This protein binds this small molecule.
Small molecule (SMILES): CC(C)(c1ccc(O)cc1)c1ccc(O)cc1

Sequence of chain 1.D:
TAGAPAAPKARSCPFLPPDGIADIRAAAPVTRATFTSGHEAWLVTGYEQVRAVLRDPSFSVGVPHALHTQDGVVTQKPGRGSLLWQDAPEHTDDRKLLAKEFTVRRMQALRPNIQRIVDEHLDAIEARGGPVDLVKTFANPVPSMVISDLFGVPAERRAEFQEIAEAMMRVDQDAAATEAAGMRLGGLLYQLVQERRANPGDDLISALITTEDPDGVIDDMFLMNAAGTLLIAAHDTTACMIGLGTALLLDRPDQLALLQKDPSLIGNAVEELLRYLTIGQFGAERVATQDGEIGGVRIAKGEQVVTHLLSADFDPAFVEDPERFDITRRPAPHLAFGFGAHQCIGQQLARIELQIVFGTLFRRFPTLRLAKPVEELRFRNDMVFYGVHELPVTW

Binding-site contacts:
Ligand atom C7 contacts residue PRO82 of chain 1.D at 3.7 Å (hydrophobic).
Ligand atom C6 contacts residue ALA180 of chain 1.D at 3.9 Å (hydrophobic).
Ligand atom C11 contacts residue ASN229 of chain 1.D at 3.8 Å.
Ligand atom C10 contacts residue GLY232 of chain 1.D at 3.8 Å.
Ligand atom C5 contacts residue MET228 of chain 1.D at 3.7 Å (hydrophobic).
Ligand atom O1 contacts residue GLN177 of chain 1.D at 3.3 Å (h-bond).
Ligand atom O2 contacts residue ALA181 of chain 1.D at 3.5 Å (h-bond).
Ligand atom O1 contacts residue PRO82 of chain 1.D at 3.8 Å.
Ligand atom C15 contacts residue ALA181 of chain 1.D at 4.1 Å (hydrophobic).
Ligand atom C15 contacts residue GLY186 of chain 1.D at 3.7 Å.
Ligand atom C8 contacts residue GLY232 of chain 1.D at 4.2 Å.
Ligand atom C6 contacts residue ILE236 of chain 1.D at 3.9 Å (hydrophobic).
Ligand atom C7 contacts residue ILE236 of chain 1.D at 3.8 Å (hydrophobic).
Ligand atom C6 contacts residue PRO82 of chain 1.D at 4.2 Å (hydrophobic).
Ligand atom C5 contacts residue LEU193 of chain 1.D at 4.1 Å (hydrophobic).
Ligand atom O1 contacts residue SER86 of chain 1.D at 4.0 Å.
Ligand atom C9 contacts residue PRO82 of chain 1.D at 3.9 Å (hydrophobic).
Ligand atom C8 contacts residue THR233 of chain 1.D at 3.4 Å.
Ligand atom C11 contacts residue PRO82 of chain 1.D at 3.9 Å (hydrophobic).
Ligand atom C13 contacts residue ALA181 of chain 1.D at 3.9 Å (hydrophobic).
Ligand atom C10 contacts residue MET228 of chain 1.D at 4.0 Å (hydrophobic).
Ligand atom C5 contacts residue ASN229 of chain 1.D at 4.2 Å.
Ligand atom C12 contacts residue PRO82 of chain 1.D at 4.0 Å (hydrophobic).
Ligand atom O2 contacts residue MET187 of chain 1.D at 4.0 Å.
Ligand atom C14 contacts residue MET187 of chain 1.D at 3.7 Å (hydrophobic).
Ligand atom C14 contacts residue ALA181 of chain 1.D at 3.7 Å (hydrophobic).
Ligand atom C3 contacts residue LEU189 of chain 1.D at 3.9 Å (hydrophobic).
Ligand atom C8 contacts residue PRO82 of chain 1.D at 3.6 Å (hydrophobic).
Ligand atom O1 contacts residue THR233 of chain 1.D at 2.5 Å (h-bond).
Ligand atom C10 contacts residue THR233 of chain 1.D at 4.0 Å.
Ligand atom C9 contacts residue GLY232 of chain 1.D at 3.8 Å.
Ligand atom O1 contacts residue TRP89 of chain 1.D at 3.7 Å.
Ligand atom C9 contacts residue THR233 of chain 1.D at 3.4 Å.
Ligand atom C12 contacts residue ALA181 of chain 1.D at 4.1 Å (hydrophobic).
Ligand atom C10 contacts residue ASN229 of chain 1.D at 3.7 Å.
Ligand atom C9 contacts residue ASN229 of chain 1.D at 3.3 Å.
Ligand atom C3 contacts residue GLY190 of chain 1.D at 4.2 Å.
Ligand atom C7 contacts residue ALA180 of chain 1.D at 3.9 Å (hydrophobic).
Ligand atom C3 contacts residue GLY186 of chain 1.D at 3.7 Å.
Ligand atom C9 contacts residue SER86 of chain 1.D at 4.0 Å.